Sequence of chain 1.C:
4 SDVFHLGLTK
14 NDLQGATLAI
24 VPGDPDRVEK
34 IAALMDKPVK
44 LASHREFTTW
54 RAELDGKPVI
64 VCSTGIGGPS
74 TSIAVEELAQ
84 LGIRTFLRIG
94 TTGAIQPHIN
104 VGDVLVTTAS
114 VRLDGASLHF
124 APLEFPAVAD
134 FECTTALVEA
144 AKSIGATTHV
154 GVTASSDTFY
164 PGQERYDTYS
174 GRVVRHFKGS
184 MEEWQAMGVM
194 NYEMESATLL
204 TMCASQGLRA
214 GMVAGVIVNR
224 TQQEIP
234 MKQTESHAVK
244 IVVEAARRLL

Binding-site contacts:
Ligand atom N3 contacts residue ARG168 of chain 1.C at 4.2 Å.
Ligand atom C2 contacts residue PHE162 of chain 1.C at 3.6 Å (hydrophobic).
Ligand atom F5 contacts residue GLY96 of chain 1.C at 3.6 Å.
Ligand atom C4 contacts residue ARG168 of chain 1.C at 3.7 Å.
Ligand atom C6 contacts residue R1P1 of chain 1.P at 3.5 Å.
Ligand atom O4 contacts residue GLY96 of chain 1.C at 3.5 Å.
Ligand atom N1 contacts residue THR94 of chain 1.C at 4.1 Å.
Ligand atom C4 contacts residue GLN166 of chain 1.C at 3.9 Å.
Ligand atom C5 contacts residue THR95 of chain 1.C at 3.7 Å.
Ligand atom O2 contacts residue GLN166 of chain 1.C at 2.8 Å (h-bond).
Ligand atom O2 contacts residue MET197 of chain 1.C at 3.5 Å.
Ligand atom N3 contacts residue GLY96 of chain 1.C at 4.1 Å.
Ligand atom N1 contacts residue R1P1 of chain 1.P at 3.0 Å (h-bond).
Ligand atom N3 contacts residue GLN166 of chain 1.C at 3.0 Å (h-bond).
Ligand atom N3 contacts residue PHE162 of chain 1.C at 3.6 Å.
Ligand atom O2 contacts residue R1P1 of chain 1.P at 3.8 Å.
Ligand atom F5 contacts residue THR95 of chain 1.C at 3.6 Å.
Ligand atom C6 contacts residue THR94 of chain 1.C at 4.0 Å.
Ligand atom F5 contacts residue PRO229 of chain 1.C at 3.2 Å.
Ligand atom O2 contacts residue PHE162 of chain 1.C at 3.9 Å.
Ligand atom F5 contacts residue ILE220 of chain 1.C at 3.3 Å.
Ligand atom O4 contacts residue VAL221 of chain 1.C at 4.0 Å.
Ligand atom C2 contacts residue TYR195 of chain 1.C at 3.6 Å (hydrophobic).
Ligand atom C4 contacts residue GLY96 of chain 1.C at 3.5 Å.
Ligand atom C6 contacts residue THR95 of chain 1.C at 3.8 Å.
Ligand atom O4 contacts residue ARG168 of chain 1.C at 2.9 Å (salt-bridge).
Ligand atom F5 contacts residue VAL221 of chain 1.C at 3.9 Å.
Ligand atom O4 contacts residue GLN166 of chain 1.C at 3.9 Å.
Ligand atom C6 contacts residue GLY96 of chain 1.C at 4.1 Å.
Ligand atom C6 contacts residue PHE162 of chain 1.C at 4.1 Å (hydrophobic).
Ligand atom N1 contacts residue PHE162 of chain 1.C at 3.9 Å.
Ligand atom O2 contacts residue TYR195 of chain 1.C at 3.7 Å.
Ligand atom C5 contacts residue GLY96 of chain 1.C at 3.5 Å.
Ligand atom O2 contacts residue GLU196 of chain 1.C at 3.5 Å.
Ligand atom C4 contacts residue PHE162 of chain 1.C at 3.9 Å (hydrophobic).
Ligand atom C5 contacts residue PHE162 of chain 1.C at 4.1 Å (hydrophobic).
Ligand atom N3 contacts residue TYR195 of chain 1.C at 3.6 Å (h-bond).
Ligand atom C2 contacts residue GLU196 of chain 1.C at 4.2 Å.
Ligand atom C2 contacts residue GLN166 of chain 1.C at 3.6 Å.
Ligand atom C2 contacts residue R1P1 of chain 1.P at 4.1 Å.

The small molecule below binds the protein below.
Small molecule (SMILES): O=c1[nH]cc(F)c(=O)[nH]1